Binding-site contacts:
Ligand atom O7 contacts residue SER466 of chain 7.A at 4.2 Å.
Ligand atom O7 contacts residue ARG465 of chain 7.A at 3.7 Å.
Ligand atom C1 contacts residue ASN485 of chain 7.A at 1.4 Å.
Ligand atom C8 contacts residue ARG465 of chain 7.A at 4.1 Å.
Ligand atom C4 contacts residue ASN485 of chain 7.A at 4.0 Å.
Ligand atom N2 contacts residue ASN485 of chain 7.A at 2.9 Å (h-bond).
Ligand atom C3 contacts residue ASN485 of chain 7.A at 3.6 Å.
Ligand atom O5 contacts residue ASN485 of chain 7.A at 2.3 Å (h-bond).
Ligand atom C8 contacts residue GLU482 of chain 7.A at 3.5 Å.
Ligand atom O3 contacts residue ARG465 of chain 7.A at 3.5 Å.
Ligand atom C8 contacts residue ASN485 of chain 7.A at 4.4 Å.
Ligand atom O3 contacts residue ILE462 of chain 7.A at 4.2 Å.
Ligand atom C7 contacts residue GLU482 of chain 7.A at 3.9 Å.
Ligand atom O3 contacts residue ASN485 of chain 7.A at 4.4 Å.
Ligand atom O7 contacts residue GLU482 of chain 7.A at 4.2 Å.
Ligand atom N2 contacts residue ARG465 of chain 7.A at 4.1 Å.
Ligand atom C7 contacts residue ASN485 of chain 7.A at 3.3 Å.
Ligand atom C3 contacts residue ARG465 of chain 7.A at 4.5 Å.
Ligand atom C2 contacts residue ASN485 of chain 7.A at 2.2 Å.
Ligand atom C5 contacts residue ASN485 of chain 7.A at 3.6 Å.
Ligand atom O7 contacts residue ASN485 of chain 7.A at 3.4 Å (h-bond).
Ligand atom C8 contacts residue LYS469 of chain 7.A at 3.7 Å.
Ligand atom C7 contacts residue ARG465 of chain 7.A at 3.8 Å.

A small-molecule ligand and the protein it binds are described below.
Small molecule (SMILES): CC(=O)N[C@@H]1[C@@H](O)[C@H](O)[C@@H](CO)O[C@H]1O

Sequence of chain 7.A:
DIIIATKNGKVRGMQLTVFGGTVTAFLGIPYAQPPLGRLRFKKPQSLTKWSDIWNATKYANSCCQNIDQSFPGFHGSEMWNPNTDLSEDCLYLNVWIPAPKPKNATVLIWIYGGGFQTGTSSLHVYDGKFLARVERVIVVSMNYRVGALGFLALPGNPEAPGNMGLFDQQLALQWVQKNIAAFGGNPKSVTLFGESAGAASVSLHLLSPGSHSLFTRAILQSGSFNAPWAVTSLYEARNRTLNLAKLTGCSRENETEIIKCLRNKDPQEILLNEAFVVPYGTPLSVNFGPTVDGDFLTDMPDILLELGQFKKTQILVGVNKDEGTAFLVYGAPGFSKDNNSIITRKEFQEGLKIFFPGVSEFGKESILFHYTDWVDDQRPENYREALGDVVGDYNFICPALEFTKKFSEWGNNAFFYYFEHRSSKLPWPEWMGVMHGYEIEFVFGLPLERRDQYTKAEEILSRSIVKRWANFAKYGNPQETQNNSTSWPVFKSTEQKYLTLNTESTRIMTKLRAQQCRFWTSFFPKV